This protein binds this small molecule.
Small molecule (SMILES): CC(=O)N[C@H]1[C@H](O[C@H]2[C@H](O)[C@@H](NC(C)=O)CO[C@@H]2CO)O[C@H](CO)[C@@H](O[C@H]2O[C@H](CO)[C@@H](O)[C@H](O)[C@@H]2O)[C@@H]1O

Sequence of chain 1.A:
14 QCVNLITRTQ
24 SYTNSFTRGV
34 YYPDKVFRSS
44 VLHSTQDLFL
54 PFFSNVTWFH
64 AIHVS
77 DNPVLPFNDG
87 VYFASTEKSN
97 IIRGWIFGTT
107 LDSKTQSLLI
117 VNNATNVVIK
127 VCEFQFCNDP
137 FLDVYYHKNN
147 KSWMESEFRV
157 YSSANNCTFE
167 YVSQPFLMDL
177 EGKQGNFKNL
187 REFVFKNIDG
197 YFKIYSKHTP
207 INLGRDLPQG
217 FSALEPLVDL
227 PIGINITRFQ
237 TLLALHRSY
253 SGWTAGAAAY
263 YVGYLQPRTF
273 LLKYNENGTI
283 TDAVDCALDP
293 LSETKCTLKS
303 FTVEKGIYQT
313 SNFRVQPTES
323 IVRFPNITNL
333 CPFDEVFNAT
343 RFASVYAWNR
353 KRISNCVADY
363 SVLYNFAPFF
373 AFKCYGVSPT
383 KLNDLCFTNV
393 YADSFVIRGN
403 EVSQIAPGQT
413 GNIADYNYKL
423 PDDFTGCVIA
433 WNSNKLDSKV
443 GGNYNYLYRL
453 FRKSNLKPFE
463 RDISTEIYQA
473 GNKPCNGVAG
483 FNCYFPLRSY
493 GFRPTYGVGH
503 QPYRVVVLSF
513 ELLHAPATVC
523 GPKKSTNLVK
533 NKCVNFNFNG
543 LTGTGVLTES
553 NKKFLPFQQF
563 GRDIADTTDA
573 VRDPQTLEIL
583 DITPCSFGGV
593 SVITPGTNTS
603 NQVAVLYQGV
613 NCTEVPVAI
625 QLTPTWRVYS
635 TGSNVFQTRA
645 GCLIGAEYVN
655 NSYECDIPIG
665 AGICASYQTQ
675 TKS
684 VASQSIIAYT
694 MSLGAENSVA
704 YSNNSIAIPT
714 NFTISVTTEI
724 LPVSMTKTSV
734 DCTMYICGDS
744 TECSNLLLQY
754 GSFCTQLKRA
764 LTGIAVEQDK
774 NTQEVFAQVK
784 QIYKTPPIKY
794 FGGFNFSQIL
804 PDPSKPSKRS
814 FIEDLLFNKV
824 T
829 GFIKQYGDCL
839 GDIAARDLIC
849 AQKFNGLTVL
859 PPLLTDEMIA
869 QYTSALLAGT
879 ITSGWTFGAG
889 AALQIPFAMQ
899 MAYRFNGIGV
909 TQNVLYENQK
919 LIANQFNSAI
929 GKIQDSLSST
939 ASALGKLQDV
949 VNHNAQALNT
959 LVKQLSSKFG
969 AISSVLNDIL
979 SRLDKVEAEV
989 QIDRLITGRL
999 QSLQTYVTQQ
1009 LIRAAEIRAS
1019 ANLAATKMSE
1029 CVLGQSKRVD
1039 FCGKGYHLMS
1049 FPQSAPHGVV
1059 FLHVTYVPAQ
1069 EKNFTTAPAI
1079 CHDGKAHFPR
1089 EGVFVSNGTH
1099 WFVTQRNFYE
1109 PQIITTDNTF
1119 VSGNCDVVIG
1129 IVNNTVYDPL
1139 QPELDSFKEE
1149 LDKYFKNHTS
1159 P

Binding-site contacts:
Ligand atom C1 contacts residue ASN1095 of chain 1.A at 1.4 Å.
Ligand atom C7 contacts residue HIS1098 of chain 1.A at 3.3 Å.
Ligand atom C8 contacts residue HIS1098 of chain 1.A at 3.6 Å.
Ligand atom N2 contacts residue THR1097 of chain 1.A at 2.9 Å (h-bond).
Ligand atom C5 contacts residue PHE1100 of chain 1.A at 4.0 Å (hydrophobic).
Ligand atom C2 contacts residue HIS1098 of chain 1.A at 4.2 Å.
Ligand atom C4 contacts residue HIS1098 of chain 1.A at 4.0 Å.
Ligand atom C5 contacts residue HIS1098 of chain 1.A at 3.7 Å.
Ligand atom C3 contacts residue ASN1095 of chain 1.A at 3.8 Å.
Ligand atom O6 contacts residue PHE1100 of chain 1.A at 4.5 Å.
Ligand atom C7 contacts residue THR1097 of chain 1.A at 3.9 Å.
Ligand atom C4 contacts residue ASN1095 of chain 1.A at 4.2 Å.
Ligand atom N2 contacts residue HIS1098 of chain 1.A at 4.2 Å.
Ligand atom O5 contacts residue ASN1095 of chain 1.A at 2.3 Å (h-bond).
Ligand atom C1 contacts residue HIS1098 of chain 1.A at 3.6 Å.
Ligand atom C2 contacts residue THR1097 of chain 1.A at 3.5 Å.
Ligand atom C3 contacts residue THR1097 of chain 1.A at 3.8 Å.
Ligand atom C3 contacts residue HIS1098 of chain 1.A at 3.7 Å.
Ligand atom O4 contacts residue HIS1098 of chain 1.A at 3.5 Å.
Ligand atom N2 contacts residue ASN1095 of chain 1.A at 2.9 Å (h-bond).
Ligand atom C8 contacts residue ASN1095 of chain 1.A at 4.2 Å.
Ligand atom O5 contacts residue HIS1098 of chain 1.A at 4.1 Å.
Ligand atom C1 contacts residue PHE1100 of chain 1.A at 4.4 Å (hydrophobic).
Ligand atom C7 contacts residue ASN1095 of chain 1.A at 3.5 Å.
Ligand atom C2 contacts residue ASN1095 of chain 1.A at 2.5 Å.
Ligand atom O7 contacts residue ASN1095 of chain 1.A at 3.8 Å.
Ligand atom C5 contacts residue ASN1095 of chain 1.A at 3.6 Å.
Ligand atom C6 contacts residue PHE1100 of chain 1.A at 3.8 Å (hydrophobic).
Ligand atom C1 contacts residue THR1097 of chain 1.A at 3.5 Å.
Ligand atom O7 contacts residue HIS1098 of chain 1.A at 2.9 Å (h-bond).
Ligand atom O5 contacts residue PHE1100 of chain 1.A at 3.5 Å.
Ligand atom C8 contacts residue THR1097 of chain 1.A at 4.0 Å.